Sequence of chain 1.F:
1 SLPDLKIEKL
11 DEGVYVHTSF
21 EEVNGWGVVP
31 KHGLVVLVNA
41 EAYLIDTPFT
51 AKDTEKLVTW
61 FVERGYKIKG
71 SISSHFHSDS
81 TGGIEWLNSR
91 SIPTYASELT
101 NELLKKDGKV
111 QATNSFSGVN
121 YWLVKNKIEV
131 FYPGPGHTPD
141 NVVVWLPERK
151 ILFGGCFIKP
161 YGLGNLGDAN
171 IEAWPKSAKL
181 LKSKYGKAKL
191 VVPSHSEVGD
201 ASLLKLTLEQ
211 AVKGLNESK

Binding-site contacts:
Ligand atom C22 contacts residue ASP79 of chain 1.F at 3.6 Å.
Ligand atom C04 contacts residue HIS195 of chain 1.F at 3.3 Å.
Ligand atom N08 contacts residue HIS195 of chain 1.F at 3.5 Å.
Ligand atom O01 contacts residue LYS159 of chain 1.F at 2.6 Å (salt-bridge).
Ligand atom C02 contacts residue ZN1 of chain 1.W at 3.4 Å.
Ligand atom C09 contacts residue GLY164 of chain 1.F at 3.4 Å.
Ligand atom C21 contacts residue ZN1 of chain 1.W at 3.2 Å.
Ligand atom O01 contacts residue CYS156 of chain 1.F at 2.7 Å.
Ligand atom C02 contacts residue HIS137 of chain 1.F at 3.4 Å.
Ligand atom N06 contacts residue LYS159 of chain 1.F at 3.5 Å (salt-bridge).
Ligand atom C22 contacts residue HIS137 of chain 1.F at 3.4 Å.
Ligand atom C22 contacts residue ZN1 of chain 1.W at 2.9 Å.
Ligand atom O24 contacts residue ZN1 of chain 1.V at 2.1 Å.
Ligand atom O01 contacts residue ZN1 of chain 1.W at 2.7 Å.
Ligand atom C22 contacts residue HIS77 of chain 1.F at 3.4 Å.
Ligand atom O01 contacts residue HIS195 of chain 1.F at 3.2 Å.
Ligand atom O23 contacts residue ZN1 of chain 1.V at 2.2 Å.
Ligand atom N08 contacts residue LYS159 of chain 1.F at 3.0 Å (salt-bridge).
Ligand atom O01 contacts residue HIS137 of chain 1.F at 3.2 Å.
Ligand atom O24 contacts residue ASP79 of chain 1.F at 2.6 Å (salt-bridge).
Ligand atom O23 contacts residue HIS137 of chain 1.F at 2.5 Å.
Ligand atom C22 contacts residue ZN1 of chain 1.V at 2.4 Å.
Ligand atom N07 contacts residue HIS195 of chain 1.F at 3.0 Å.
Ligand atom O24 contacts residue CYS156 of chain 1.F at 3.6 Å (h-bond).
Ligand atom O24 contacts residue HIS75 of chain 1.F at 3.3 Å (h-bond).
Ligand atom N07 contacts residue LYS159 of chain 1.F at 2.7 Å (salt-bridge).
Ligand atom O03 contacts residue HIS137 of chain 1.F at 3.4 Å.
Ligand atom C02 contacts residue HIS195 of chain 1.F at 3.5 Å.
Ligand atom C17 contacts residue GLY164 of chain 1.F at 3.4 Å.
Ligand atom C12 contacts residue GLY162 of chain 1.F at 2.9 Å.
Ligand atom O03 contacts residue ASN165 of chain 1.F at 3.4 Å (h-bond).
Ligand atom O03 contacts residue LYS159 of chain 1.F at 2.4 Å (salt-bridge).
Ligand atom C21 contacts residue HIS195 of chain 1.F at 3.5 Å.
Ligand atom O24 contacts residue ZN1 of chain 1.W at 2.3 Å.
Ligand atom C05 contacts residue HIS195 of chain 1.F at 3.6 Å.
Ligand atom C02 contacts residue LYS159 of chain 1.F at 2.7 Å.
Ligand atom O23 contacts residue HIS77 of chain 1.F at 2.8 Å (h-bond).
Ligand atom C04 contacts residue ZN1 of chain 1.W at 3.4 Å.
Ligand atom O24 contacts residue HIS77 of chain 1.F at 3.3 Å (h-bond).
Ligand atom C13 contacts residue GLY162 of chain 1.F at 3.3 Å.

This small molecule binds to this protein.
Small molecule (SMILES): O=C(O)c1cccc(-n2cc(Cc3ccccc3)nn2)c1C(=O)O